Sequence of chain 1.A:
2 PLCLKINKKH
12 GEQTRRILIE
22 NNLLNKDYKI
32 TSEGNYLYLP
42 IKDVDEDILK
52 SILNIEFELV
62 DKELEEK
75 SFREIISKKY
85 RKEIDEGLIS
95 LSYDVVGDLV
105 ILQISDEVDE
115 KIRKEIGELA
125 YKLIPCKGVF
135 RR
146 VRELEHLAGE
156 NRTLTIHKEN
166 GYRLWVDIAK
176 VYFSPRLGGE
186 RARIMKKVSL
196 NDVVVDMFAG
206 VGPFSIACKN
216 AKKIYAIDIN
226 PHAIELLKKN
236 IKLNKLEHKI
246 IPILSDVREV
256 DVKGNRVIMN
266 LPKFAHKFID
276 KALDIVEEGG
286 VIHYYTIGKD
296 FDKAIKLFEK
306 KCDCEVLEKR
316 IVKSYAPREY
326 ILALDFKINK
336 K

Binding-site contacts:
Ligand atom O3' contacts residue ASN225 of chain 1.A at 3.9 Å.
Ligand atom O2' contacts residue ILE224 of chain 1.A at 3.5 Å.
Ligand atom C3' contacts residue ASP223 of chain 1.A at 3.4 Å.
Ligand atom O4' contacts residue PHE203 of chain 1.A at 3.7 Å.
Ligand atom N6 contacts residue ASP251 of chain 1.A at 3.4 Å (salt-bridge).
Ligand atom C4' contacts residue ASP223 of chain 1.A at 3.3 Å.
Ligand atom N1 contacts residue SER250 of chain 1.A at 3.7 Å.
Ligand atom C6 contacts residue ILE224 of chain 1.A at 3.8 Å (hydrophobic).
Ligand atom N3 contacts residue ASP223 of chain 1.A at 3.5 Å.
Ligand atom N1 contacts residue ILE224 of chain 1.A at 3.7 Å.
Ligand atom N1 contacts residue VAL252 of chain 1.A at 2.9 Å (h-bond).
Ligand atom N9 contacts residue ILE224 of chain 1.A at 3.7 Å.
Ligand atom C4 contacts residue PHE203 of chain 1.A at 3.6 Å (hydrophobic).
Ligand atom C2 contacts residue ASP223 of chain 1.A at 3.7 Å.
Ligand atom C5' contacts residue TYR177 of chain 1.A at 3.5 Å (hydrophobic).
Ligand atom N3 contacts residue PHE203 of chain 1.A at 4.0 Å.
Ligand atom C6 contacts residue PHE203 of chain 1.A at 4.0 Å (hydrophobic).
Ligand atom C2 contacts residue ILE224 of chain 1.A at 3.1 Å (hydrophobic).
Ligand atom N6 contacts residue PHE273 of chain 1.A at 3.7 Å.
Ligand atom N9 contacts residue PHE203 of chain 1.A at 3.9 Å.
Ligand atom N3 contacts residue ILE224 of chain 1.A at 3.0 Å (h-bond).
Ligand atom C8 contacts residue LEU266 of chain 1.A at 3.8 Å (hydrophobic).
Ligand atom O4' contacts residue LEU266 of chain 1.A at 3.9 Å.
Ligand atom C1' contacts residue ASP223 of chain 1.A at 3.2 Å.
Ligand atom O2' contacts residue ASN225 of chain 1.A at 3.2 Å.
Ligand atom C5 contacts residue ILE224 of chain 1.A at 3.5 Å (hydrophobic).
Ligand atom C4 contacts residue ILE224 of chain 1.A at 3.2 Å (hydrophobic).
Ligand atom C2 contacts residue SER250 of chain 1.A at 3.3 Å.
Ligand atom C6 contacts residue VAL252 of chain 1.A at 3.9 Å (hydrophobic).
Ligand atom C2 contacts residue MET202 of chain 1.A at 4.0 Å (hydrophobic).
Ligand atom O3' contacts residue ASP223 of chain 1.A at 2.6 Å (salt-bridge).
Ligand atom O4' contacts residue ASP223 of chain 1.A at 3.7 Å.
Ligand atom C2 contacts residue VAL252 of chain 1.A at 3.5 Å (hydrophobic).
Ligand atom N1 contacts residue ASP251 of chain 1.A at 3.6 Å.
Ligand atom O5' contacts residue TYR177 of chain 1.A at 3.7 Å.
Ligand atom O5' contacts residue ASN265 of chain 1.A at 3.2 Å (h-bond).
Ligand atom C2' contacts residue ASP223 of chain 1.A at 3.7 Å.
Ligand atom O3' contacts residue ALA228 of chain 1.A at 3.8 Å.
Ligand atom O2' contacts residue ASP223 of chain 1.A at 3.1 Å (salt-bridge).
Ligand atom C5 contacts residue PHE203 of chain 1.A at 3.7 Å (hydrophobic).

The protein below binds the small molecule below.
Small molecule (SMILES): Nc1ncnc2c1ncn2[C@@H]1O[C@H](CO)[C@@H](O)[C@H]1O